Sequence of chain 1.B:
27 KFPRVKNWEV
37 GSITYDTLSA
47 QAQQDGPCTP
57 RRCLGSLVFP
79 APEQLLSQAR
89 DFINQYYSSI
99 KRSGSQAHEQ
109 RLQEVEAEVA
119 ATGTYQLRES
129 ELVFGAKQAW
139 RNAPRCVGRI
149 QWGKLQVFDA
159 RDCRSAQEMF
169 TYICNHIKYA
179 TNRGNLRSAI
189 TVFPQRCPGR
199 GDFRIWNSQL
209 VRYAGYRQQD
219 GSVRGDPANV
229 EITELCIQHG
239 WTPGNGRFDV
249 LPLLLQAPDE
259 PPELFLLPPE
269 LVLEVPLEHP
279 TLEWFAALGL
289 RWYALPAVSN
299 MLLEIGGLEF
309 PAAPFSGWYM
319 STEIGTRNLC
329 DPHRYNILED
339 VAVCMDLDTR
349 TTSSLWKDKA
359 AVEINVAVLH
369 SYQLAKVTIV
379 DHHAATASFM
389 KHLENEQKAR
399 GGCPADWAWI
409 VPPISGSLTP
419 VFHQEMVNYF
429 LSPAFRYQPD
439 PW

Binding-site contacts:
Ligand atom C02 contacts residue PRO294 of chain 1.B at 3.8 Å (hydrophobic).
Ligand atom N02 contacts residue MET318 of chain 1.B at 4.0 Å.
Ligand atom C06 contacts residue VAL296 of chain 1.B at 3.5 Å (hydrophobic).
Ligand atom C05 contacts residue HEM1 of chain 1.P at 3.9 Å.
Ligand atom N01 contacts residue GLU321 of chain 1.B at 2.7 Å (salt-bridge).
Ligand atom N32 contacts residue ARG325 of chain 1.B at 3.5 Å (salt-bridge).
Ligand atom C12 contacts residue HEM1 of chain 1.P at 3.1 Å.
Ligand atom N28 contacts residue TYR435 of chain 1.B at 3.1 Å.
Ligand atom N02 contacts residue TYR317 of chain 1.B at 3.5 Å.
Ligand atom C02 contacts residue HEM1 of chain 1.P at 3.7 Å.
Ligand atom C10 contacts residue HEM1 of chain 1.P at 3.6 Å.
Ligand atom C08 contacts residue HEM1 of chain 1.P at 3.5 Å.
Ligand atom C07 contacts residue VAL296 of chain 1.B at 3.4 Å (hydrophobic).
Ligand atom C11 contacts residue HEM1 of chain 1.P at 3.3 Å.
Ligand atom C21 contacts residue HEM1 of chain 1.P at 3.8 Å.
Ligand atom C09 contacts residue HEM1 of chain 1.P at 3.6 Å.
Ligand atom C02 contacts residue TRP316 of chain 1.B at 3.6 Å (hydrophobic).
Ligand atom C03 contacts residue HEM1 of chain 1.P at 3.4 Å.
Ligand atom C07 contacts residue HEM1 of chain 1.P at 3.5 Å.
Ligand atom C26 contacts residue HEM1 of chain 1.P at 3.9 Å.
Ligand atom C06 contacts residue PHE313 of chain 1.B at 3.5 Å (hydrophobic).
Ligand atom N02 contacts residue TRP316 of chain 1.B at 2.7 Å (h-bond).
Ligand atom C11 contacts residue PHE313 of chain 1.B at 3.8 Å (hydrophobic).
Ligand atom N02 contacts residue GLU321 of chain 1.B at 2.5 Å (salt-bridge).
Ligand atom C31 contacts residue M4R1 of chain 1.R at 3.6 Å.
Ligand atom C04 contacts residue HEM1 of chain 1.P at 3.6 Å.
Ligand atom C03 contacts residue PRO294 of chain 1.B at 3.6 Å (hydrophobic).
Ligand atom C10 contacts residue GLU321 of chain 1.B at 3.5 Å.
Ligand atom N02 contacts residue HEM1 of chain 1.P at 3.8 Å.
Ligand atom C02 contacts residue GLU321 of chain 1.B at 3.3 Å.
Ligand atom O13 contacts residue HEM1 of chain 1.P at 3.9 Å.
Ligand atom N02 contacts residue PRO294 of chain 1.B at 3.7 Å.
Ligand atom C09 contacts residue GLU321 of chain 1.B at 3.4 Å.
Ligand atom C06 contacts residue HEM1 of chain 1.P at 3.7 Å.
Ligand atom C22 contacts residue HEM1 of chain 1.P at 3.9 Å.
Ligand atom C33 contacts residue M4R1 of chain 1.R at 3.9 Å.
Ligand atom N01 contacts residue HEM1 of chain 1.P at 3.7 Å.
Ligand atom C27 contacts residue TYR435 of chain 1.B at 3.6 Å (hydrophobic).
Ligand atom C11 contacts residue GLY315 of chain 1.B at 3.6 Å.
Ligand atom C03 contacts residue TRP316 of chain 1.B at 3.8 Å (hydrophobic).

This small molecule binds to this protein.
Small molecule (SMILES): CN[C@H](C)Cc1cc(C#N)cc(OCc2ccc3c(C)cc(N)nc3c2)c1